Sequence of chain 1.B:
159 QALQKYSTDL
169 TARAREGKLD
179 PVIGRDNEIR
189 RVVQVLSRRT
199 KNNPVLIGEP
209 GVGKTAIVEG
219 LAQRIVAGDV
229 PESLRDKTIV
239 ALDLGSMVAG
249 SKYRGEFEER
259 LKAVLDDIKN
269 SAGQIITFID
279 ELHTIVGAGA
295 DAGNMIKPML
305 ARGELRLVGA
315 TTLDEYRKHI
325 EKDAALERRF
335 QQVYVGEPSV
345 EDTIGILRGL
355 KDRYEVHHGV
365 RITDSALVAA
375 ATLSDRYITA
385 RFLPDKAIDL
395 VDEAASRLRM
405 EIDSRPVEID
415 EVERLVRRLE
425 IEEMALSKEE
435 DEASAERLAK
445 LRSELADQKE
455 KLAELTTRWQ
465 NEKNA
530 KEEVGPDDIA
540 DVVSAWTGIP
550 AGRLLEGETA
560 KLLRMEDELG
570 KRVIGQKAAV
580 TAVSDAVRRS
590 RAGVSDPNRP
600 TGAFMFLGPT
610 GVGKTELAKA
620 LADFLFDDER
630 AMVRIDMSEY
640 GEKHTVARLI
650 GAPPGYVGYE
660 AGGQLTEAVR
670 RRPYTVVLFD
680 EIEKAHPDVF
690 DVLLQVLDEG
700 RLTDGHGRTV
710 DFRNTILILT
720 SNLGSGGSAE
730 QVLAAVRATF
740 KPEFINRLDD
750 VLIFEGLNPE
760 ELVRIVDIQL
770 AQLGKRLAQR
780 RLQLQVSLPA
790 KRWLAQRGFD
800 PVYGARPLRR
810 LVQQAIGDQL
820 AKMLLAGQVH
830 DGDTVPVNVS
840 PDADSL

Sequence of chain 1.C:
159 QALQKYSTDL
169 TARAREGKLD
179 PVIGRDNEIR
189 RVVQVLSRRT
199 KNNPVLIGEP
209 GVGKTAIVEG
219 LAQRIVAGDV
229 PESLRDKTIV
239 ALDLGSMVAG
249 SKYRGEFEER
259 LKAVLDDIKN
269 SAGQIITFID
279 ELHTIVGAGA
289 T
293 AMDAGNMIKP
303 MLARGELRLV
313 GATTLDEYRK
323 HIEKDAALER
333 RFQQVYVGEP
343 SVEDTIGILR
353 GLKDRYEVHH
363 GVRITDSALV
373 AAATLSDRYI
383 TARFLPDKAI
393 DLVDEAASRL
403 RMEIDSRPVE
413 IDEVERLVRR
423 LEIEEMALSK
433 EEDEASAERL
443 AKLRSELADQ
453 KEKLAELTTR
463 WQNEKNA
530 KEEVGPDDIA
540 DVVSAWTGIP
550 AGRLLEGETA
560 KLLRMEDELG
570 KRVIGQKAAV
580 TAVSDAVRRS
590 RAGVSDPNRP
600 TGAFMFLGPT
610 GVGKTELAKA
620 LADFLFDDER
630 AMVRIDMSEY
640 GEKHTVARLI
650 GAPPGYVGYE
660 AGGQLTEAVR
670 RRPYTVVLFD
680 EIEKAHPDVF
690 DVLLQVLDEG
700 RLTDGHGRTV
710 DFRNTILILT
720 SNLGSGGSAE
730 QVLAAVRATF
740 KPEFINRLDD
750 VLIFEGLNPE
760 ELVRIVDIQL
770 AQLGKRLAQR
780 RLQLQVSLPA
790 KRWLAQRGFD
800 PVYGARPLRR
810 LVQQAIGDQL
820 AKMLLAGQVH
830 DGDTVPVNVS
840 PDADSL

The protein below binds the small molecule below.
Small molecule (SMILES): Nc1ncnc2c1ncn2[C@@H]1O[C@H](COP(=O)(O)OP(=O)(O)OP(O)(O)=S)[C@@H](O)[C@H]1O

Binding-site contacts:
Ligand atom O3B contacts residue GLY610 of chain 1.B at 3.1 Å (h-bond).
Ligand atom O2A contacts residue GLY612 of chain 1.B at 3.1 Å.
Ligand atom O2G contacts residue THR614 of chain 1.B at 3.5 Å (h-bond).
Ligand atom N6 contacts residue ILE573 of chain 1.B at 2.9 Å (h-bond).
Ligand atom O2G contacts residue ARG746 of chain 1.C at 3.9 Å.
Ligand atom S1G contacts residue THR609 of chain 1.B at 3.3 Å (h-bond).
Ligand atom N7 contacts residue GLY610 of chain 1.B at 3.9 Å.
Ligand atom S1G contacts residue ARG805 of chain 1.B at 2.8 Å (salt-bridge).
Ligand atom N7 contacts residue VAL611 of chain 1.B at 2.9 Å (h-bond).
Ligand atom O2A contacts residue LYS613 of chain 1.B at 3.3 Å (salt-bridge).
Ligand atom O1B contacts residue THR614 of chain 1.B at 2.5 Å (h-bond).
Ligand atom O1A contacts residue ARG805 of chain 1.B at 3.9 Å.
Ligand atom O3A contacts residue GLY610 of chain 1.B at 3.7 Å.
Ligand atom N1 contacts residue VAL572 of chain 1.B at 3.8 Å.
Ligand atom O2A contacts residue GLU615 of chain 1.B at 3.4 Å (salt-bridge).
Ligand atom S1G contacts residue ARG746 of chain 1.C at 2.9 Å (salt-bridge).
Ligand atom C2' contacts residue GLU615 of chain 1.B at 3.7 Å.
Ligand atom O3B contacts residue LYS613 of chain 1.B at 3.5 Å (salt-bridge).
Ligand atom O3A contacts residue ARG805 of chain 1.B at 3.8 Å.
Ligand atom O2B contacts residue THR614 of chain 1.B at 3.6 Å (h-bond).
Ligand atom O2B contacts residue VAL611 of chain 1.B at 3.6 Å.
Ligand atom C8 contacts residue GLY612 of chain 1.B at 3.8 Å.
Ligand atom O2' contacts residue GLN768 of chain 1.B at 3.7 Å.
Ligand atom N7 contacts residue GLY612 of chain 1.B at 3.4 Å (h-bond).
Ligand atom N1 contacts residue ILE573 of chain 1.B at 3.3 Å (h-bond).
Ligand atom O3B contacts residue THR609 of chain 1.B at 3.9 Å.
Ligand atom C2 contacts residue ARG571 of chain 1.B at 3.2 Å.
Ligand atom PB contacts residue THR614 of chain 1.B at 3.8 Å.
Ligand atom O3G contacts residue LYS613 of chain 1.B at 3.7 Å.
Ligand atom C5 contacts residue VAL611 of chain 1.B at 3.7 Å (hydrophobic).
Ligand atom O2B contacts residue LYS613 of chain 1.B at 2.9 Å (salt-bridge).
Ligand atom O2A contacts residue THR614 of chain 1.B at 3.4 Å (h-bond).
Ligand atom O1A contacts residue THR614 of chain 1.B at 3.7 Å.
Ligand atom C8 contacts residue GLY610 of chain 1.B at 3.6 Å.
Ligand atom N1 contacts residue ARG571 of chain 1.B at 3.6 Å.
Ligand atom O2B contacts residue GLY612 of chain 1.B at 3.0 Å (h-bond).
Ligand atom O3' contacts residue ARG808 of chain 1.B at 3.2 Å (salt-bridge).
Ligand atom C8 contacts residue VAL611 of chain 1.B at 3.8 Å (hydrophobic).
Ligand atom N6 contacts residue VAL611 of chain 1.B at 3.5 Å (h-bond).
Ligand atom C6 contacts residue ILE573 of chain 1.B at 3.9 Å (hydrophobic).